A small-molecule ligand and the protein it binds are described below.
Small molecule (SMILES): CC(=O)N[C@@H]1[C@@H](O)[C@H](O)[C@@H](CO)O[C@H]1O

Sequence of chain 1.B:
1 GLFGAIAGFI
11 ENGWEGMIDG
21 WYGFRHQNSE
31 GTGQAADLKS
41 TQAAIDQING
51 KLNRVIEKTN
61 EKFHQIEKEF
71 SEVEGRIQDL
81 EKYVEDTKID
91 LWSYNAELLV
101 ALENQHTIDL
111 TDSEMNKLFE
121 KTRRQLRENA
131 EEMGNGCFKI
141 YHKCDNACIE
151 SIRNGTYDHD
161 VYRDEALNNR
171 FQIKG

Binding-site contacts:
Ligand atom C2 contacts residue THR156 of chain 1.B at 4.2 Å.
Ligand atom C5 contacts residue ALA147 of chain 1.B at 4.5 Å (hydrophobic).
Ligand atom C1 contacts residue ASN154 of chain 1.B at 1.4 Å.
Ligand atom C1 contacts residue THR156 of chain 1.B at 3.5 Å.
Ligand atom O7 contacts residue GLU150 of chain 1.B at 4.3 Å.
Ligand atom O5 contacts residue ASN154 of chain 1.B at 2.3 Å (h-bond).
Ligand atom C4 contacts residue ASN154 of chain 1.B at 4.2 Å.
Ligand atom C1 contacts residue SER151 of chain 1.B at 4.2 Å.
Ligand atom C8 contacts residue ASN154 of chain 1.B at 4.4 Å.
Ligand atom C1 contacts residue GLU150 of chain 1.B at 4.1 Å.
Ligand atom C8 contacts residue THR156 of chain 1.B at 4.2 Å.
Ligand atom C7 contacts residue ASN154 of chain 1.B at 3.1 Å.
Ligand atom O5 contacts residue SER151 of chain 1.B at 4.0 Å.
Ligand atom C2 contacts residue ASN154 of chain 1.B at 2.4 Å.
Ligand atom O5 contacts residue THR156 of chain 1.B at 4.3 Å.
Ligand atom N2 contacts residue THR156 of chain 1.B at 3.9 Å.
Ligand atom C6 contacts residue ALA147 of chain 1.B at 3.8 Å (hydrophobic).
Ligand atom C5 contacts residue GLU150 of chain 1.B at 4.2 Å.
Ligand atom C3 contacts residue THR156 of chain 1.B at 4.5 Å.
Ligand atom C6 contacts residue GLU150 of chain 1.B at 3.7 Å.
Ligand atom O6 contacts residue GLU150 of chain 1.B at 3.1 Å.
Ligand atom C7 contacts residue THR156 of chain 1.B at 4.4 Å.
Ligand atom C5 contacts residue ASN154 of chain 1.B at 3.6 Å.
Ligand atom O5 contacts residue GLU150 of chain 1.B at 3.2 Å.
Ligand atom N2 contacts residue ASN154 of chain 1.B at 2.9 Å (h-bond).
Ligand atom C3 contacts residue ASN154 of chain 1.B at 3.7 Å.
Ligand atom O7 contacts residue ASN154 of chain 1.B at 3.0 Å (h-bond).